Binding-site contacts:
Ligand atom O6 contacts residue THR95 of chain 1.A at 3.3 Å.
Ligand atom C8 contacts residue LYS449 of chain 1.C at 3.8 Å.
Ligand atom C8 contacts residue ASN221 of chain 1.A at 4.2 Å.
Ligand atom C1 contacts residue THR95 of chain 1.A at 4.5 Å.
Ligand atom N2 contacts residue LYS449 of chain 1.C at 4.5 Å.
Ligand atom C2 contacts residue ASN221 of chain 1.A at 2.5 Å.
Ligand atom O7 contacts residue ASN221 of chain 1.A at 3.0 Å (h-bond).
Ligand atom C6 contacts residue THR95 of chain 1.A at 4.2 Å.
Ligand atom C5 contacts residue ASN221 of chain 1.A at 3.6 Å.
Ligand atom C7 contacts residue GLU452 of chain 1.C at 4.2 Å.
Ligand atom C4 contacts residue ASN221 of chain 1.A at 4.2 Å.
Ligand atom N2 contacts residue ASN221 of chain 1.A at 2.9 Å (h-bond).
Ligand atom C8 contacts residue GLU452 of chain 1.C at 3.5 Å.
Ligand atom O5 contacts residue ASN221 of chain 1.A at 2.3 Å (h-bond).
Ligand atom C3 contacts residue ASN221 of chain 1.A at 3.8 Å.
Ligand atom C1 contacts residue ASN221 of chain 1.A at 1.4 Å.
Ligand atom O5 contacts residue THR95 of chain 1.A at 4.2 Å.
Ligand atom C7 contacts residue ASN221 of chain 1.A at 3.2 Å.

This small molecule binds to this protein.
Small molecule (SMILES): CC(=O)N[C@@H]1[C@@H](O)[C@H](O)[C@@H](CO)O[C@H]1O

Sequence of chain 1.C:
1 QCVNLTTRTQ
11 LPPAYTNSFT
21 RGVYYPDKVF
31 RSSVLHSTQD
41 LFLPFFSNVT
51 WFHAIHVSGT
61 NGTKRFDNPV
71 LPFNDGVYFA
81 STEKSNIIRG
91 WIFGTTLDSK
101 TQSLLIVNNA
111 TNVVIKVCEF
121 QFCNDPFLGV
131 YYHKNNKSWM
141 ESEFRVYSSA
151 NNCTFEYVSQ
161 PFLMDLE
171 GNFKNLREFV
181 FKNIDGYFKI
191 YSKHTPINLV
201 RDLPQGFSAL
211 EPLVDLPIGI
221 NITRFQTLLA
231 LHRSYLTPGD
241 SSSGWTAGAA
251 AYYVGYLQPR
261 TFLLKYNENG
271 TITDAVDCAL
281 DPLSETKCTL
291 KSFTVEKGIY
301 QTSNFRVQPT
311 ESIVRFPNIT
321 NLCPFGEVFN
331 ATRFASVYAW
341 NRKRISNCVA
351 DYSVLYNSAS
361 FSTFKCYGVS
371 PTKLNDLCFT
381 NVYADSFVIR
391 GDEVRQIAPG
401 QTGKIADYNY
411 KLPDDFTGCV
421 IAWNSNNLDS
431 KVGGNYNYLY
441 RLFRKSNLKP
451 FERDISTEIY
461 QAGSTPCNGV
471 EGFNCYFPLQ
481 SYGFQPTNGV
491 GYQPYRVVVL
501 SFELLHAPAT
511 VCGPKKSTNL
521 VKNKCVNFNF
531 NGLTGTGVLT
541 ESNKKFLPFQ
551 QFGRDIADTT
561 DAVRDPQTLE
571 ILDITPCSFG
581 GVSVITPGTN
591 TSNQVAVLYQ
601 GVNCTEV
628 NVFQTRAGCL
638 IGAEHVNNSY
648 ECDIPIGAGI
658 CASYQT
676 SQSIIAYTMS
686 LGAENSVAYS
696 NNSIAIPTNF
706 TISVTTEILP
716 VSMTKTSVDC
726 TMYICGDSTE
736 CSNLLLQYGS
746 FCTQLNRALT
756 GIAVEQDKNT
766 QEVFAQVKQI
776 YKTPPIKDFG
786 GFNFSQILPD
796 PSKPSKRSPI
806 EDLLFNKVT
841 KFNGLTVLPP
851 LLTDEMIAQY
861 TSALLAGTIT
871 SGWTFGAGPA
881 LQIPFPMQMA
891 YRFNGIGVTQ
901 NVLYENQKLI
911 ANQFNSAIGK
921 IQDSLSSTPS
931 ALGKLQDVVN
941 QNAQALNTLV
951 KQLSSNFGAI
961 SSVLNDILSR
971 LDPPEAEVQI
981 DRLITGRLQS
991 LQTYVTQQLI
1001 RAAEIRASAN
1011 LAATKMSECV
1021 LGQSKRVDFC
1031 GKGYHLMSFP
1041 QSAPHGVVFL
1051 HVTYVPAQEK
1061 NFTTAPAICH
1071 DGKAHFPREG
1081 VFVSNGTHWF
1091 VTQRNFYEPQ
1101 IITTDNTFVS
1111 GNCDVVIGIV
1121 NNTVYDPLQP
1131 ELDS

Sequence of chain 1.A:
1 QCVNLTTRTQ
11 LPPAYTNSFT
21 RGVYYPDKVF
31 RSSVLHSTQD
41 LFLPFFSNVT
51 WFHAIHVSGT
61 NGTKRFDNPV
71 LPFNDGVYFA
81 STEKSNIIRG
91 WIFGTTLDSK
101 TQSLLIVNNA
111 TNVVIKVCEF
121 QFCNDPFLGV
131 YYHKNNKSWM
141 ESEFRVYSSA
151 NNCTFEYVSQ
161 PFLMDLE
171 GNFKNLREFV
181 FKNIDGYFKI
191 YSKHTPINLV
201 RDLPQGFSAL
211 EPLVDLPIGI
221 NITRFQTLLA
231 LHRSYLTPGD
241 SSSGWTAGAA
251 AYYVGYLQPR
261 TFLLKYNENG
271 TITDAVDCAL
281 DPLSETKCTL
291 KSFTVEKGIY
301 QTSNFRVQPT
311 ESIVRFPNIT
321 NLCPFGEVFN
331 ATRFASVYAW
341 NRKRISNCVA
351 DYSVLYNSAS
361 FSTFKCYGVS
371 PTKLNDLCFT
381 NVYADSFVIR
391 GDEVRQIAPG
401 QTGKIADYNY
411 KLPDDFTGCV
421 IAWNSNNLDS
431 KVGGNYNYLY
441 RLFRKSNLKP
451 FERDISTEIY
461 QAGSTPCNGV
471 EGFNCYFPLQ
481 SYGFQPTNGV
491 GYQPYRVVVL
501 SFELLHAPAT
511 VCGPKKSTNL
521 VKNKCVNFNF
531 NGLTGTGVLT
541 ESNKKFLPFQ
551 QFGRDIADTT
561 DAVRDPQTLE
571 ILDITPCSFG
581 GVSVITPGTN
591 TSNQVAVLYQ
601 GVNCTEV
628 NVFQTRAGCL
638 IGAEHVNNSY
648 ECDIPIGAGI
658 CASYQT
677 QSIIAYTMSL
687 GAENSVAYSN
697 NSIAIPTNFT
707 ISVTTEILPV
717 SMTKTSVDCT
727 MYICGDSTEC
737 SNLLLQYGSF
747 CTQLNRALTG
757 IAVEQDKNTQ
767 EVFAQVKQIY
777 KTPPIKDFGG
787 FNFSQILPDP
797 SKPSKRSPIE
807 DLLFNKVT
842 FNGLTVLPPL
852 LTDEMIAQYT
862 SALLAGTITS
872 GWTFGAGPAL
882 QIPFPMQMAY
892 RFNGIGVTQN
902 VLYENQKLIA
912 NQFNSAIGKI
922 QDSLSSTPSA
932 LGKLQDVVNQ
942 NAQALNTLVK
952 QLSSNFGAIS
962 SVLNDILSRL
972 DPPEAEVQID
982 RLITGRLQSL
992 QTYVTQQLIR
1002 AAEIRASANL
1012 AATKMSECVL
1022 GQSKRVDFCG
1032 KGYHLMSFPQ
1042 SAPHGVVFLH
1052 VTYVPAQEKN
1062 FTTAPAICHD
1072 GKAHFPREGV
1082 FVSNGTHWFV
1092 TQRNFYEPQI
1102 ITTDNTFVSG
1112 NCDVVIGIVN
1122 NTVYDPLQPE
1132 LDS